Sequence of chain 1.C:
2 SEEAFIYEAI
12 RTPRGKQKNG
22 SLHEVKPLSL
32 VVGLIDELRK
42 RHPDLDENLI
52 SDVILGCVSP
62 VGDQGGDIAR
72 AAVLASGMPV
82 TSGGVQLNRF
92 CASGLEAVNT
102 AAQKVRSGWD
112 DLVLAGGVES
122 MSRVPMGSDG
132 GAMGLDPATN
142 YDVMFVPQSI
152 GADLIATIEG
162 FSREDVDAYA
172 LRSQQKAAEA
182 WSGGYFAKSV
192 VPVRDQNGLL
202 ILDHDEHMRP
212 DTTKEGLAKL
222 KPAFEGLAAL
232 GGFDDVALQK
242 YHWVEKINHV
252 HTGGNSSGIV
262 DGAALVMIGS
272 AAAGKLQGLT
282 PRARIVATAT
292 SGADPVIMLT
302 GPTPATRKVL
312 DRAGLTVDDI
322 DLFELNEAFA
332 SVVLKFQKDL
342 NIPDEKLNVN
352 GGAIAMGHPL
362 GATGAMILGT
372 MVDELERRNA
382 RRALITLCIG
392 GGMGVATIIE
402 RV

Sequence of chain 1.D:
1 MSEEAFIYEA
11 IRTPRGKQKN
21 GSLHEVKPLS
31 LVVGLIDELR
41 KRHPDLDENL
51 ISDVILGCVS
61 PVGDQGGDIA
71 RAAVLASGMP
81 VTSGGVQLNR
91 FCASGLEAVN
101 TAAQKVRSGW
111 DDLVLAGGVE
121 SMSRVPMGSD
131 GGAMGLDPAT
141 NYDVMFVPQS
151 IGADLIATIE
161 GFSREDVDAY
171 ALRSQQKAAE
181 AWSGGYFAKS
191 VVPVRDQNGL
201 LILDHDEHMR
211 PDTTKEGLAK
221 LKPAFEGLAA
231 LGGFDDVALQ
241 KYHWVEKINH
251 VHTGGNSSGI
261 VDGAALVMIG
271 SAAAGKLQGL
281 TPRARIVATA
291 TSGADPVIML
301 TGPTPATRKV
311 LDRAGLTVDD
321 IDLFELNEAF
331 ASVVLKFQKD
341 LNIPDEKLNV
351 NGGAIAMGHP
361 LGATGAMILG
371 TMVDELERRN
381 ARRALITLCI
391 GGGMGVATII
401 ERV

Binding-site contacts:
Ligand atom C2 contacts residue MET134 of chain 1.C at 4.4 Å (hydrophobic).
Ligand atom O1 contacts residue GLY392 of chain 1.C at 4.2 Å.
Ligand atom F contacts residue ASP68 of chain 1.D at 4.1 Å.
Ligand atom C4 contacts residue MET134 of chain 1.C at 3.8 Å (hydrophobic).
Ligand atom F contacts residue GLY67 of chain 1.D at 3.8 Å.
Ligand atom C3 contacts residue GLY392 of chain 1.C at 4.0 Å.
Ligand atom C2 contacts residue PHE91 of chain 1.C at 4.2 Å (hydrophobic).
Ligand atom F1 contacts residue LEU75 of chain 1.D at 3.3 Å.
Ligand atom C3 contacts residue VAL147 of chain 1.C at 4.4 Å (hydrophobic).
Ligand atom C1 contacts residue PHE91 of chain 1.C at 3.4 Å (hydrophobic).
Ligand atom B contacts residue PHE91 of chain 1.C at 4.5 Å.
Ligand atom F contacts residue ALA72 of chain 1.D at 3.5 Å.
Ligand atom C4 contacts residue LEU75 of chain 1.D at 4.3 Å (hydrophobic).
Ligand atom O contacts residue PHE146 of chain 1.C at 3.6 Å.
Ligand atom F contacts residue PHE91 of chain 1.C at 3.8 Å.
Ligand atom C contacts residue PHE146 of chain 1.C at 4.2 Å (hydrophobic).
Ligand atom F contacts residue ARG71 of chain 1.D at 3.4 Å.
Ligand atom N contacts residue GLY392 of chain 1.C at 4.0 Å.
Ligand atom F2 contacts residue GLY67 of chain 1.D at 3.7 Å.
Ligand atom C4 contacts residue GLY67 of chain 1.D at 4.3 Å.
Ligand atom C contacts residue PHE91 of chain 1.C at 4.2 Å (hydrophobic).
Ligand atom O1 contacts residue MET299 of chain 1.C at 4.4 Å.
Ligand atom F contacts residue LEU75 of chain 1.D at 4.3 Å.
Ligand atom F1 contacts residue MET134 of chain 1.C at 3.4 Å.
Ligand atom N1 contacts residue GLY392 of chain 1.C at 3.9 Å.
Ligand atom O1 contacts residue GLY391 of chain 1.C at 3.6 Å.
Ligand atom O1 contacts residue PHE91 of chain 1.C at 4.3 Å.
Ligand atom C4 contacts residue ALA72 of chain 1.D at 4.3 Å (hydrophobic).
Ligand atom F2 contacts residue ALA72 of chain 1.D at 3.8 Å.
Ligand atom B contacts residue PHE146 of chain 1.C at 4.3 Å.
Ligand atom C1 contacts residue GLY67 of chain 1.D at 4.4 Å.
Ligand atom C2 contacts residue GLY392 of chain 1.C at 4.5 Å.
Ligand atom N contacts residue PHE146 of chain 1.C at 4.4 Å.
Ligand atom C3 contacts residue PHE146 of chain 1.C at 3.5 Å (hydrophobic).
Ligand atom C3 contacts residue MET299 of chain 1.C at 3.5 Å (hydrophobic).
Ligand atom F2 contacts residue MET134 of chain 1.C at 3.1 Å.
Ligand atom C contacts residue GLY392 of chain 1.C at 4.2 Å.
Ligand atom N contacts residue LEU75 of chain 1.D at 4.3 Å.
Ligand atom N1 contacts residue PHE146 of chain 1.C at 3.9 Å.
Ligand atom F1 contacts residue ALA72 of chain 1.D at 4.0 Å.

This small molecule binds to this protein.
Small molecule (SMILES): Cn1nc(C(F)(F)F)cc1B(O)O